This protein binds this small molecule.
Small molecule (SMILES): O=P(O)(O)OC[C@H](O)CO

Binding-site contacts:
Ligand atom C2 contacts residue CYS28 of chain 1.A at 4.4 Å (hydrophobic).
Ligand atom O1P contacts residue PHE5 of chain 1.A at 4.0 Å.
Ligand atom O2P contacts residue PHE5 of chain 1.A at 3.4 Å.
Ligand atom C2 contacts residue PHE5 of chain 1.A at 4.3 Å (hydrophobic).
Ligand atom O4P contacts residue SER22 of chain 1.A at 4.2 Å.
Ligand atom O1 contacts residue TYR27 of chain 1.A at 3.9 Å.
Ligand atom O1 contacts residue HIS47 of chain 1.A at 3.2 Å (h-bond).
Ligand atom C2 contacts residue GLY29 of chain 1.A at 3.7 Å.
Ligand atom C2 contacts residue TYR27 of chain 1.A at 4.4 Å (hydrophobic).
Ligand atom C2 contacts residue TRP30 of chain 1.A at 4.2 Å (hydrophobic).
Ligand atom O2 contacts residue GLY29 of chain 1.A at 4.5 Å.
Ligand atom O1 contacts residue ASP48 of chain 1.A at 3.0 Å (salt-bridge).
Ligand atom C1 contacts residue ASP48 of chain 1.A at 4.4 Å.
Ligand atom O1 contacts residue CYS44 of chain 1.A at 3.2 Å (h-bond).
Ligand atom O2 contacts residue PHE5 of chain 1.A at 4.1 Å.
Ligand atom C3 contacts residue TYR21 of chain 1.A at 4.5 Å (hydrophobic).
Ligand atom C1 contacts residue CYS44 of chain 1.A at 3.9 Å (hydrophobic).
Ligand atom C2 contacts residue HIS47 of chain 1.A at 4.5 Å.
Ligand atom O2 contacts residue TRP30 of chain 1.A at 3.0 Å (h-bond).
Ligand atom O2P contacts residue ILE9 of chain 1.A at 4.4 Å.
Ligand atom C1 contacts residue TYR27 of chain 1.A at 4.4 Å (hydrophobic).
Ligand atom O3P contacts residue SER22 of chain 1.A at 4.3 Å.
Ligand atom C1 contacts residue HIS47 of chain 1.A at 3.5 Å.
Ligand atom O1P contacts residue TYR21 of chain 1.A at 4.4 Å.
Ligand atom C3 contacts residue PHE5 of chain 1.A at 3.8 Å (hydrophobic).
Ligand atom O3P contacts residue TRP30 of chain 1.A at 4.0 Å.
Ligand atom O2P contacts residue ALA17 of chain 1.A at 4.3 Å.
Ligand atom O4P contacts residue ILE9 of chain 1.A at 4.0 Å.
Ligand atom C3 contacts residue GLY29 of chain 1.A at 3.9 Å.
Ligand atom O1 contacts residue TRP30 of chain 1.A at 4.4 Å.
Ligand atom O4P contacts residue TYR21 of chain 1.A at 3.6 Å.
Ligand atom O1P contacts residue TRP30 of chain 1.A at 4.4 Å.
Ligand atom P contacts residue PHE5 of chain 1.A at 4.4 Å.
Ligand atom C2 contacts residue CYS44 of chain 1.A at 4.5 Å (hydrophobic).
Ligand atom O4P contacts residue ALA17 of chain 1.A at 3.5 Å.
Ligand atom C1 contacts residue PHE5 of chain 1.A at 4.3 Å (hydrophobic).
Ligand atom O1P contacts residue GLY29 of chain 1.A at 4.2 Å.
Ligand atom O2 contacts residue HIS47 of chain 1.A at 4.2 Å.
Ligand atom P contacts residue ALA17 of chain 1.A at 4.5 Å.

Sequence of chain 1.A:
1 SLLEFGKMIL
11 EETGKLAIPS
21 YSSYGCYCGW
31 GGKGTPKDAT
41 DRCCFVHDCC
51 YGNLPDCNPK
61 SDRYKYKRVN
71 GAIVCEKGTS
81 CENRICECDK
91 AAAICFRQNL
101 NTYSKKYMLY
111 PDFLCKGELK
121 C